Sequence of chain 4.A:
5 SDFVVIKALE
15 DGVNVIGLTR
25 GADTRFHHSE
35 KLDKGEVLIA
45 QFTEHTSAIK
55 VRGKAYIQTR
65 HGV

The protein below binds the small molecule below.
Small molecule (SMILES): N[C@@H](Cc1c[nH]c2ccccc12)C(=O)O

Binding-site contacts:
Ligand atom N contacts residue THR23 of chain 4.A at 2.9 Å (h-bond).
Ligand atom CE3 contacts residue HIS32 of chain 4.B at 3.9 Å.
Ligand atom O contacts residue SER51 of chain 4.A at 2.8 Å (h-bond).
Ligand atom OXT contacts residue THR50 of chain 4.B at 3.0 Å (h-bond).
Ligand atom C contacts residue GLY25 of chain 4.A at 3.2 Å.
Ligand atom CG contacts residue SER51 of chain 4.A at 3.7 Å.
Ligand atom CA contacts residue SER51 of chain 4.A at 3.8 Å.
Ligand atom N contacts residue GLY25 of chain 4.A at 2.9 Å (h-bond).
Ligand atom CE2 contacts residue THR50 of chain 4.B at 4.1 Å.
Ligand atom CZ3 contacts residue GLY21 of chain 4.B at 3.5 Å.
Ligand atom CB contacts residue SER51 of chain 4.A at 3.2 Å.
Ligand atom CE3 contacts residue HIS31 of chain 4.B at 4.0 Å.
Ligand atom NE1 contacts residue GLN45 of chain 4.B at 2.8 Å (h-bond).
Ligand atom OXT contacts residue GLY25 of chain 4.A at 3.7 Å.
Ligand atom OXT contacts residue HIS49 of chain 4.B at 3.7 Å.
Ligand atom CD1 contacts residue GLN45 of chain 4.B at 3.6 Å.
Ligand atom CZ2 contacts residue ILE53 of chain 4.B at 4.0 Å (hydrophobic).
Ligand atom CB contacts residue THR23 of chain 4.A at 3.6 Å.
Ligand atom NE1 contacts residue ALA44 of chain 4.B at 4.0 Å.
Ligand atom CZ2 contacts residue ALA44 of chain 4.B at 4.0 Å (hydrophobic).
Ligand atom CE2 contacts residue GLN45 of chain 4.B at 3.9 Å.
Ligand atom CA contacts residue THR23 of chain 4.A at 3.6 Å.
Ligand atom CA contacts residue GLY25 of chain 4.A at 3.5 Å.
Ligand atom N contacts residue THR28 of chain 4.A at 2.5 Å (h-bond).
Ligand atom CZ3 contacts residue HIS32 of chain 4.B at 4.0 Å.
Ligand atom N contacts residue ASP27 of chain 4.A at 3.2 Å (salt-bridge).
Ligand atom CD1 contacts residue SER51 of chain 4.A at 3.5 Å.
Ligand atom CB contacts residue THR28 of chain 4.A at 3.6 Å.
Ligand atom O contacts residue GLY25 of chain 4.A at 2.9 Å (h-bond).
Ligand atom CZ2 contacts residue THR50 of chain 4.B at 3.8 Å.
Ligand atom OXT contacts residue THR47 of chain 4.B at 2.7 Å (h-bond).
Ligand atom O contacts residue ARG24 of chain 4.A at 3.4 Å.
Ligand atom CA contacts residue THR28 of chain 4.A at 3.1 Å.
Ligand atom O contacts residue THR47 of chain 4.B at 3.7 Å.
Ligand atom C contacts residue THR47 of chain 4.B at 3.6 Å.
Ligand atom CH2 contacts residue GLY21 of chain 4.B at 3.5 Å.
Ligand atom C contacts residue THR50 of chain 4.B at 4.0 Å.
Ligand atom C contacts residue SER51 of chain 4.A at 3.4 Å.
Ligand atom CD1 contacts residue THR47 of chain 4.B at 4.0 Å.
Ligand atom O contacts residue THR23 of chain 4.A at 3.8 Å.

Sequence of chain 4.B:
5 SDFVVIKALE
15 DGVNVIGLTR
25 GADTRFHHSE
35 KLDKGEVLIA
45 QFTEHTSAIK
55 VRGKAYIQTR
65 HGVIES